Binding-site contacts:
Ligand atom N4 contacts residue GLY198 of chain 25.A at 3.8 Å.
Ligand atom C4 contacts residue TRP201 of chain 25.A at 3.3 Å (hydrophobic).
Ligand atom O2 contacts residue TRP201 of chain 25.A at 4.3 Å.
Ligand atom C3' contacts residue TRP201 of chain 25.A at 4.1 Å (hydrophobic).
Ligand atom C5 contacts residue TRP201 of chain 25.A at 3.4 Å (hydrophobic).
Ligand atom N3 contacts residue TRP201 of chain 25.A at 3.6 Å.
Ligand atom C5' contacts residue TRP201 of chain 25.A at 3.5 Å (hydrophobic).
Ligand atom OP1 contacts residue PRO423 of chain 25.A at 3.6 Å.
Ligand atom N1 contacts residue TRP201 of chain 25.A at 4.0 Å.
Ligand atom O2 contacts residue LYS682 of chain 25.A at 4.2 Å.
Ligand atom C3' contacts residue LYS682 of chain 25.A at 3.8 Å.
Ligand atom O2 contacts residue LEU197 of chain 25.A at 4.0 Å.
Ligand atom N4 contacts residue TRP201 of chain 25.A at 3.8 Å.
Ligand atom C1' contacts residue TRP201 of chain 25.A at 4.5 Å (hydrophobic).
Ligand atom C2' contacts residue LYS682 of chain 25.A at 3.6 Å.
Ligand atom N4 contacts residue ASP199 of chain 25.A at 4.0 Å.
Ligand atom O3' contacts residue LYS682 of chain 25.A at 3.1 Å (salt-bridge).
Ligand atom C6 contacts residue TRP201 of chain 25.A at 3.5 Å (hydrophobic).
Ligand atom C1' contacts residue LYS682 of chain 25.A at 4.5 Å.
Ligand atom C2 contacts residue TRP201 of chain 25.A at 3.9 Å (hydrophobic).
Ligand atom C2' contacts residue TRP201 of chain 25.A at 3.6 Å (hydrophobic).
Ligand atom O4' contacts residue TRP201 of chain 25.A at 4.5 Å.
Ligand atom C4' contacts residue TRP201 of chain 25.A at 4.3 Å (hydrophobic).
Ligand atom O5' contacts residue TRP201 of chain 25.A at 3.6 Å.

Sequence of chain 25.A:
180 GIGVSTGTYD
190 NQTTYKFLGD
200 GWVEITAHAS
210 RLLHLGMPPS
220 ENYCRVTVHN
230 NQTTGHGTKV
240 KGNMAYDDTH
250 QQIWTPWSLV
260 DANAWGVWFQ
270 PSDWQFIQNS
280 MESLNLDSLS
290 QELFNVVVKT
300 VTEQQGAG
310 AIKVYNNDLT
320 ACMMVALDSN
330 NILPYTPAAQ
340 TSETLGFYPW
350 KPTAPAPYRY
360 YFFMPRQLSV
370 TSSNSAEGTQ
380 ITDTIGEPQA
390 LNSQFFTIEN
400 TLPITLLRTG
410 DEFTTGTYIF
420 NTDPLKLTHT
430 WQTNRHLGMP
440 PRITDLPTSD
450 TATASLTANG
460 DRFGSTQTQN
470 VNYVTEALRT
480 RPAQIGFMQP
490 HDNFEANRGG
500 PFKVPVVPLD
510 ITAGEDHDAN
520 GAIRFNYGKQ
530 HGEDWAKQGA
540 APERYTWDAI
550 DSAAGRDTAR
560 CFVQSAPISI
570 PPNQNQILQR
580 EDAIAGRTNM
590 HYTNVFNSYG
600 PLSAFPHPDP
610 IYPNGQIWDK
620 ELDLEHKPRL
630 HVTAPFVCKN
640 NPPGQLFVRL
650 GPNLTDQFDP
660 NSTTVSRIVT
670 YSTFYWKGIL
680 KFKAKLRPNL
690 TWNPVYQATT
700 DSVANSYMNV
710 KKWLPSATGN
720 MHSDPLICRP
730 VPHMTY

A protein and the small-molecule ligand that binds it are described below.
Small molecule (SMILES): Nc1ccn([C@H]2C[C@H](O)[C@@H](COP(=O)(O)O)O2)c(=O)n1